Sequence of chain 2.A:
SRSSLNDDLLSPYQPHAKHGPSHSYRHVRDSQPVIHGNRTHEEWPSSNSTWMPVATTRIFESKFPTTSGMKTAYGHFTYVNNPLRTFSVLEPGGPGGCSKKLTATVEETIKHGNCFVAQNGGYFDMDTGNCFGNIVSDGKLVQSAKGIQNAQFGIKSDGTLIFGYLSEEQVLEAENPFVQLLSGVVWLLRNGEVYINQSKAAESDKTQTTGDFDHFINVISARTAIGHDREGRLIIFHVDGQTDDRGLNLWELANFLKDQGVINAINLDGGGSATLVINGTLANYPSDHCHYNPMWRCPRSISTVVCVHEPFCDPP

Binding-site contacts:
Ligand atom O7 contacts residue ASN206 of chain 2.A at 3.1 Å (h-bond).
Ligand atom C2 contacts residue ASN206 of chain 2.A at 2.5 Å.
Ligand atom C1 contacts residue TRP260 of chain 2.A at 4.4 Å (hydrophobic).
Ligand atom C5 contacts residue ASN206 of chain 2.A at 3.7 Å.
Ligand atom O5 contacts residue TRP260 of chain 2.A at 3.7 Å.
Ligand atom C4 contacts residue ASN206 of chain 2.A at 4.2 Å.
Ligand atom C8 contacts residue ASN206 of chain 2.A at 4.3 Å.
Ligand atom C6 contacts residue TRP260 of chain 2.A at 4.1 Å (hydrophobic).
Ligand atom C7 contacts residue ASN206 of chain 2.A at 3.2 Å.
Ligand atom O5 contacts residue ASN206 of chain 2.A at 2.4 Å (h-bond).
Ligand atom C3 contacts residue ASN206 of chain 2.A at 3.8 Å.
Ligand atom C1 contacts residue ASN206 of chain 2.A at 1.4 Å.
Ligand atom C6 contacts residue ASN206 of chain 2.A at 4.5 Å.
Ligand atom N2 contacts residue ASN206 of chain 2.A at 2.9 Å (h-bond).

The protein below binds the small molecule below.
Small molecule (SMILES): CC(=O)N[C@@H]1[C@@H](O)[C@H](O)[C@@H](CO)O[C@H]1O